Binding-site contacts:
Ligand atom C5 contacts residue CYS7 of chain 2.D at 2.8 Å (hydrophobic).
Ligand atom C2 contacts residue PRO2 of chain 2.D at 3.9 Å (hydrophobic).
Ligand atom C4 contacts residue CYS7 of chain 2.D at 3.1 Å (hydrophobic).
Ligand atom C5 contacts residue HIS1 of chain 2.D at 4.2 Å.
Ligand atom C4 contacts residue HIS1 of chain 2.D at 3.5 Å.
Ligand atom C6 contacts residue CYS7 of chain 2.D at 1.8 Å (hydrophobic).
Ligand atom C2 contacts residue HIS1 of chain 2.D at 1.3 Å.
Ligand atom O1 contacts residue PRO2 of chain 2.D at 3.5 Å (h-bond).
Ligand atom O1 contacts residue HIS1 of chain 2.D at 2.2 Å (h-bond).
Ligand atom C3 contacts residue HIS1 of chain 2.D at 2.4 Å.

Sequence of chain 2.D:
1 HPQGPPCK

This small molecule binds to this protein.
Small molecule (SMILES): CCCCC(=O)O